A protein and the small-molecule ligand that binds it are described below.
Small molecule (SMILES): CC(=O)N[C@@H]1[C@@H](O)[C@H](O)[C@@H](CO)O[C@H]1O

Sequence of chain 1.G:
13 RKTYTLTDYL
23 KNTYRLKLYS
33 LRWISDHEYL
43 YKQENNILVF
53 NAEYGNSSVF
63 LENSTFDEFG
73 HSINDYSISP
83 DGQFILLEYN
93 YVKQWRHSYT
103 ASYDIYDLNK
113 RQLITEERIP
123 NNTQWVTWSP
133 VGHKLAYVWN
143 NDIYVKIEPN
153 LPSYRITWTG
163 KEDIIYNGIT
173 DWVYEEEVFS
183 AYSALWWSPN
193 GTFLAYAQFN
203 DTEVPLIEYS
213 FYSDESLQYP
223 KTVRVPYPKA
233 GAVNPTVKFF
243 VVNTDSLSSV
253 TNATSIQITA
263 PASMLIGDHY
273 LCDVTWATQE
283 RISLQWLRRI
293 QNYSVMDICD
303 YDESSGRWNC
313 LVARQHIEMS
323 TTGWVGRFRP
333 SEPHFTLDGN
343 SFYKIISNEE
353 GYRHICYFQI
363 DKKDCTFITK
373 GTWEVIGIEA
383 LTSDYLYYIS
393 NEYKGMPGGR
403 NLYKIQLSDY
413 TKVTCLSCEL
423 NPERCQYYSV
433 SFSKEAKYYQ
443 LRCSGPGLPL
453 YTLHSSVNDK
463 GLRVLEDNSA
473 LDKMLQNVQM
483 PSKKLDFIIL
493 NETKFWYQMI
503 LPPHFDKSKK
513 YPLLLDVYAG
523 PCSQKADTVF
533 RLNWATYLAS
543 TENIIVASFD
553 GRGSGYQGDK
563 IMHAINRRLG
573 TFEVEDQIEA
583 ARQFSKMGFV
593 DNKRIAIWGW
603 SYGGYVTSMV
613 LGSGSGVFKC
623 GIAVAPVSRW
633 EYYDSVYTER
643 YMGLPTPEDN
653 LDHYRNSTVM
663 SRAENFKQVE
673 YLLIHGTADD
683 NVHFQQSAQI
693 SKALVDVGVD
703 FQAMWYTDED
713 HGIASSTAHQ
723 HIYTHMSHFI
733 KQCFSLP

Binding-site contacts:
Ligand atom C4 contacts residue ASN254 of chain 1.G at 4.2 Å.
Ligand atom C1 contacts residue ASN254 of chain 1.G at 1.4 Å.
Ligand atom C2 contacts residue ASN254 of chain 1.G at 2.7 Å.
Ligand atom O7 contacts residue ASN254 of chain 1.G at 4.0 Å.
Ligand atom O5 contacts residue ASN254 of chain 1.G at 2.4 Å (h-bond).
Ligand atom N2 contacts residue ASN254 of chain 1.G at 3.1 Å (h-bond).
Ligand atom C8 contacts residue ASN254 of chain 1.G at 3.3 Å.
Ligand atom C6 contacts residue ASN254 of chain 1.G at 3.6 Å.
Ligand atom C3 contacts residue ASN254 of chain 1.G at 4.0 Å.
Ligand atom C7 contacts residue ASN254 of chain 1.G at 3.3 Å.
Ligand atom C8 contacts residue VAL252 of chain 1.G at 3.9 Å (hydrophobic).
Ligand atom C5 contacts residue ASN254 of chain 1.G at 3.5 Å.
Ligand atom C8 contacts residue THR253 of chain 1.G at 3.8 Å.
Ligand atom O5 contacts residue TRP160 of chain 1.G at 3.2 Å.
Ligand atom C5 contacts residue TRP160 of chain 1.G at 4.0 Å (hydrophobic).
Ligand atom C1 contacts residue TRP160 of chain 1.G at 4.0 Å (hydrophobic).
Ligand atom O7 contacts residue VAL252 of chain 1.G at 4.4 Å.
Ligand atom O7 contacts residue THR253 of chain 1.G at 4.5 Å.